Binding-site contacts:
Ligand atom C7 contacts residue ASN58 of chain 1.A at 3.2 Å.
Ligand atom O7 contacts residue GLU57 of chain 1.A at 3.4 Å.
Ligand atom C8 contacts residue ASP113 of chain 1.B at 4.1 Å.
Ligand atom O6 contacts residue GLY16 of chain 1.B at 3.6 Å (h-bond).
Ligand atom O7 contacts residue ASP113 of chain 1.B at 3.3 Å (salt-bridge).
Ligand atom C3 contacts residue GLU57 of chain 1.A at 3.7 Å.
Ligand atom O3 contacts residue GLU57 of chain 1.A at 3.3 Å (salt-bridge).
Ligand atom C3 contacts residue ASN58 of chain 1.A at 3.8 Å.
Ligand atom C7 contacts residue GLU57 of chain 1.A at 4.4 Å.
Ligand atom C4 contacts residue GLU57 of chain 1.A at 3.6 Å.
Ligand atom C4 contacts residue ASN58 of chain 1.A at 4.3 Å.
Ligand atom O6 contacts residue GLU57 of chain 1.A at 4.2 Å.
Ligand atom C7 contacts residue ASP113 of chain 1.B at 3.9 Å.
Ligand atom C2 contacts residue ASN58 of chain 1.A at 2.5 Å.
Ligand atom N2 contacts residue ASN58 of chain 1.A at 2.7 Å (h-bond).
Ligand atom C1 contacts residue ASN58 of chain 1.A at 1.5 Å.
Ligand atom C8 contacts residue THR18 of chain 1.B at 3.8 Å.
Ligand atom C5 contacts residue GLU57 of chain 1.A at 4.5 Å.
Ligand atom O5 contacts residue ASN58 of chain 1.A at 2.5 Å (h-bond).
Ligand atom O7 contacts residue ASN58 of chain 1.A at 3.4 Å (h-bond).
Ligand atom O5 contacts residue GLU57 of chain 1.A at 4.1 Å.
Ligand atom O6 contacts residue THR18 of chain 1.B at 3.4 Å.
Ligand atom C5 contacts residue ASN58 of chain 1.A at 3.7 Å.
Ligand atom C2 contacts residue GLU57 of chain 1.A at 3.6 Å.
Ligand atom C6 contacts residue THR18 of chain 1.B at 3.6 Å.
Ligand atom C8 contacts residue ASN58 of chain 1.A at 4.2 Å.

Sequence of chain 1.A:
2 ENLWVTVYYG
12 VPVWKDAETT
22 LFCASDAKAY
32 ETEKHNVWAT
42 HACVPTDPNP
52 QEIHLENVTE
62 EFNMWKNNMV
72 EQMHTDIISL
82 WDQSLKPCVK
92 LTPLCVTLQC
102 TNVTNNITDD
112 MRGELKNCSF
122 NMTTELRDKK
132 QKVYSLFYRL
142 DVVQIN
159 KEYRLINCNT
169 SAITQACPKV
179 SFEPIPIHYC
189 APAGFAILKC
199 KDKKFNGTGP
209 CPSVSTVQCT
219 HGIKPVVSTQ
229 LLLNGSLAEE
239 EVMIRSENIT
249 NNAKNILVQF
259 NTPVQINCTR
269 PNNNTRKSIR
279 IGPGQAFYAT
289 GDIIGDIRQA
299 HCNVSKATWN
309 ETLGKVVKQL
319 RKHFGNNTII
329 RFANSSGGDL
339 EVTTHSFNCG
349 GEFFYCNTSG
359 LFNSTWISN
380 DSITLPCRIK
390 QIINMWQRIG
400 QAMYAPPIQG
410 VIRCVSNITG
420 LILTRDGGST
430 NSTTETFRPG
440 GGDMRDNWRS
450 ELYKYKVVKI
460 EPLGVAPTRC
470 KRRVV

The small molecule below binds the protein below.
Small molecule (SMILES): CC(=O)N[C@H]1[C@H](O[C@H]2[C@H](O)[C@@H](NC(C)=O)CO[C@@H]2CO)O[C@H](CO)[C@@H](O)[C@@H]1O

Sequence of chain 1.B:
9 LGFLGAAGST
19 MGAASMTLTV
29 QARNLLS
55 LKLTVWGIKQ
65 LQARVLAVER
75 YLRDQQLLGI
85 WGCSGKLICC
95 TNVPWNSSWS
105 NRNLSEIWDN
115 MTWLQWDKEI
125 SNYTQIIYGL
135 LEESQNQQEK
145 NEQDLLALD